Sequence of chain 1.A:
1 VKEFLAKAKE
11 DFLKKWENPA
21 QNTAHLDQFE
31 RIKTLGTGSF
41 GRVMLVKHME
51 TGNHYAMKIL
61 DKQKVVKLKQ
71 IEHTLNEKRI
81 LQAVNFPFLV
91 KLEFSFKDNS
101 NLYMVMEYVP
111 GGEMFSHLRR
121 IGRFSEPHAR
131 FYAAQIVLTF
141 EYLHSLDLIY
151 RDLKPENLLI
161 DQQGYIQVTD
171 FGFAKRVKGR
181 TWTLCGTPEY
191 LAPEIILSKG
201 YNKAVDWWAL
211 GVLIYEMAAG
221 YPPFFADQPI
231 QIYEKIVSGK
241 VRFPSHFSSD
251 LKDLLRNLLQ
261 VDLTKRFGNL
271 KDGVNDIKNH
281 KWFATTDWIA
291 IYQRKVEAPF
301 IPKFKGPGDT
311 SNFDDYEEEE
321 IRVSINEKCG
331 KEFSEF

Binding-site contacts:
Ligand atom C18 contacts residue LYS58 of chain 1.A at 3.3 Å.
Ligand atom C21 contacts residue THR169 of chain 1.A at 3.5 Å.
Ligand atom C2 contacts residue LEU159 of chain 1.A at 3.8 Å (hydrophobic).
Ligand atom C6 contacts residue THR169 of chain 1.A at 2.9 Å.
Ligand atom C17 contacts residue THR37 of chain 1.A at 2.9 Å.
Ligand atom N3 contacts residue ASP170 of chain 1.A at 3.6 Å.
Ligand atom C13 contacts residue THR37 of chain 1.A at 2.5 Å.
Ligand atom C9 contacts residue LEU35 of chain 1.A at 3.3 Å (hydrophobic).
Ligand atom BR1 contacts residue LYS58 of chain 1.A at 3.6 Å.
Ligand atom N5 contacts residue TYR108 of chain 1.A at 3.7 Å.
Ligand atom C6 contacts residue MET106 of chain 1.A at 3.6 Å (hydrophobic).
Ligand atom N4 contacts residue ASN157 of chain 1.A at 2.7 Å (h-bond).
Ligand atom C16 contacts residue THR37 of chain 1.A at 3.6 Å.
Ligand atom O1 contacts residue ASP170 of chain 1.A at 3.6 Å.
Ligand atom C14 contacts residue GLY36 of chain 1.A at 3.7 Å.
Ligand atom N5 contacts residue GLU107 of chain 1.A at 2.9 Å (salt-bridge).
Ligand atom C22 contacts residue ASP170 of chain 1.A at 3.6 Å.
Ligand atom N5 contacts residue ALA56 of chain 1.A at 3.3 Å.
Ligand atom C9 contacts residue PHE313 of chain 1.A at 3.0 Å (hydrophobic).
Ligand atom C8 contacts residue LEU159 of chain 1.A at 3.7 Å (hydrophobic).
Ligand atom C20 contacts residue THR169 of chain 1.A at 3.4 Å.
Ligand atom C18 contacts residue ASP170 of chain 1.A at 3.2 Å.
Ligand atom N1 contacts residue ALA56 of chain 1.A at 3.7 Å.
Ligand atom C4 contacts residue ALA56 of chain 1.A at 3.5 Å (hydrophobic).
Ligand atom C14 contacts residue GLY38 of chain 1.A at 3.6 Å.
Ligand atom N5 contacts residue VAL109 of chain 1.A at 3.3 Å (h-bond).
Ligand atom C5 contacts residue THR169 of chain 1.A at 3.2 Å.
Ligand atom C15 contacts residue THR37 of chain 1.A at 3.5 Å.
Ligand atom C24 contacts residue ASN157 of chain 1.A at 3.8 Å.
Ligand atom O1 contacts residue ASN157 of chain 1.A at 3.5 Å (h-bond).
Ligand atom C25 contacts residue THR37 of chain 1.A at 3.6 Å.
Ligand atom N3 contacts residue LYS58 of chain 1.A at 2.8 Å (salt-bridge).
Ligand atom C3 contacts residue LEU159 of chain 1.A at 3.5 Å (hydrophobic).
Ligand atom C19 contacts residue ASP170 of chain 1.A at 3.8 Å.
Ligand atom N1 contacts residue VAL109 of chain 1.A at 3.3 Å (h-bond).
Ligand atom C14 contacts residue THR37 of chain 1.A at 2.9 Å.
Ligand atom C10 contacts residue ASN157 of chain 1.A at 3.7 Å.
Ligand atom C13 contacts residue GLY36 of chain 1.A at 3.5 Å.
Ligand atom C1 contacts residue THR169 of chain 1.A at 3.2 Å.
Ligand atom C4 contacts residue GLU107 of chain 1.A at 3.6 Å.

The small molecule below binds the protein below.
Small molecule (SMILES): Cc1n[nH]c2ccc(-c3cncc(OC[C@@H](N)Cc4ccc(Br)cc4)c3)cc12